Binding-site contacts:
Ligand atom C3 contacts residue CYS100 of chain 1.A at 3.4 Å (hydrophobic).
Ligand atom C6 contacts residue LYS49 of chain 1.A at 3.7 Å.
Ligand atom C27 contacts residue VAL77 of chain 1.A at 3.6 Å (hydrophobic).
Ligand atom O2 contacts residue ILE91 of chain 1.A at 3.3 Å.
Ligand atom C24 contacts residue LEU161 of chain 1.A at 3.7 Å (hydrophobic).
Ligand atom C26 contacts residue PHE159 of chain 1.A at 3.5 Å (hydrophobic).
Ligand atom C30 contacts residue MET96 of chain 1.A at 3.2 Å (hydrophobic).
Ligand atom C8 contacts residue LEU79 of chain 1.A at 3.7 Å (hydrophobic).
Ligand atom C26 contacts residue ASP158 of chain 1.A at 3.4 Å.
Ligand atom C6 contacts residue THR93 of chain 1.A at 3.4 Å.
Ligand atom N1 contacts residue ALA47 of chain 1.A at 3.8 Å.
Ligand atom C29 contacts residue LYS49 of chain 1.A at 3.7 Å.
Ligand atom C27 contacts residue PHE159 of chain 1.A at 3.5 Å (hydrophobic).
Ligand atom N5 contacts residue ASN103 of chain 1.A at 3.0 Å.
Ligand atom O1 contacts residue GLY99 of chain 1.A at 3.4 Å.
Ligand atom C28 contacts residue LYS49 of chain 1.A at 3.5 Å.
Ligand atom C27 contacts residue ASP158 of chain 1.A at 3.4 Å.
Ligand atom C25 contacts residue ASP158 of chain 1.A at 3.6 Å.
Ligand atom C28 contacts residue SER157 of chain 1.A at 3.4 Å.
Ligand atom N2 contacts residue ALA47 of chain 1.A at 3.1 Å.
Ligand atom C5 contacts residue THR93 of chain 1.A at 3.3 Å.
Ligand atom C29 contacts residue SER157 of chain 1.A at 3.5 Å.
Ligand atom N6 contacts residue VAL35 of chain 1.A at 3.5 Å.
Ligand atom C4 contacts residue ASN103 of chain 1.A at 3.6 Å.
Ligand atom C28 contacts residue ASP158 of chain 1.A at 3.3 Å.
Ligand atom C9 contacts residue ALA47 of chain 1.A at 3.3 Å (hydrophobic).
Ligand atom C8 contacts residue THR93 of chain 1.A at 3.7 Å.
Ligand atom C19 contacts residue LEU27 of chain 1.A at 3.6 Å (hydrophobic).
Ligand atom C1 contacts residue CYS100 of chain 1.A at 1.9 Å (hydrophobic).
Ligand atom C19 contacts residue GLY28 of chain 1.A at 3.7 Å.
Ligand atom C14 contacts residue CYS100 of chain 1.A at 3.0 Å (hydrophobic).
Ligand atom C17 contacts residue CYS100 of chain 1.A at 3.3 Å (hydrophobic).
Ligand atom O1 contacts residue CYS100 of chain 1.A at 2.5 Å (h-bond).
Ligand atom N2 contacts residue THR93 of chain 1.A at 2.9 Å (h-bond).
Ligand atom C2 contacts residue CYS100 of chain 1.A at 3.0 Å (hydrophobic).
Ligand atom C15 contacts residue CYS100 of chain 1.A at 2.6 Å (hydrophobic).
Ligand atom N2 contacts residue GLU94 of chain 1.A at 3.0 Å (salt-bridge).
Ligand atom C25 contacts residue MET68 of chain 1.A at 3.4 Å (hydrophobic).
Ligand atom N1 contacts residue MET96 of chain 1.A at 3.0 Å (h-bond).
Ligand atom C4 contacts residue CYS100 of chain 1.A at 3.0 Å (hydrophobic).

A small-molecule ligand and the protein it binds are described below.
Small molecule (SMILES): CC(C)(C)CC(C#N)C(=O)N1CCC[C@@H](n2nc(-c3ccc(Oc4ccccc4)cc3)c3c(N)ncnc32)C1

Sequence of chain 1.A:
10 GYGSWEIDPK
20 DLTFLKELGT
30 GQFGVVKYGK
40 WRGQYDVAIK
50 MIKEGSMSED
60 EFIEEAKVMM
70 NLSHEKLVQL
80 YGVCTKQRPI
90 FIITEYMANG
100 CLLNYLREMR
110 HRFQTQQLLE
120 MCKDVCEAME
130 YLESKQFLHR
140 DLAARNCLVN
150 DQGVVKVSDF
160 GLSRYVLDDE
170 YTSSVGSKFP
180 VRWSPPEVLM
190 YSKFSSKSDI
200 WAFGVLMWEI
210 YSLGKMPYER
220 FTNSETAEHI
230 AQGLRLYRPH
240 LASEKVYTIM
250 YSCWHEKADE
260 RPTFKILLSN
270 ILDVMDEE